This small molecule binds to this protein.
Small molecule (SMILES): CC(=O)N[C@@H]1[C@@H](O)[C@H](O)[C@@H](CO)O[C@H]1O

Sequence of chain 6.B:
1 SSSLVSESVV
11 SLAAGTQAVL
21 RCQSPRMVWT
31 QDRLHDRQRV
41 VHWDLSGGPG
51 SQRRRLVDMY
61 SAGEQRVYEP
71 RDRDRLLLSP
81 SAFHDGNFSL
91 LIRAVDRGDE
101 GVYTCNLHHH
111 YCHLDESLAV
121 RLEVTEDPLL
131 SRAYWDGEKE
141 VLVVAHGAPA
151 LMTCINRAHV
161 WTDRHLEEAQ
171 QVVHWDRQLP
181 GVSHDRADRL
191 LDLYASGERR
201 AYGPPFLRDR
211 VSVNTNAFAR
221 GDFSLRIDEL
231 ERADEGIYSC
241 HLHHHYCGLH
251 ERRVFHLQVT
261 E

Binding-site contacts:
Ligand atom C7 contacts residue ASN87 of chain 6.B at 3.6 Å.
Ligand atom C3 contacts residue ASN87 of chain 6.B at 3.7 Å.
Ligand atom N2 contacts residue ASN87 of chain 6.B at 2.9 Å (h-bond).
Ligand atom O5 contacts residue SER79 of chain 6.B at 4.4 Å.
Ligand atom C5 contacts residue LEU151 of chain 6.B at 4.1 Å (hydrophobic).
Ligand atom C1 contacts residue SER89 of chain 6.B at 4.5 Å.
Ligand atom O6 contacts residue LEU151 of chain 6.B at 3.4 Å.
Ligand atom C4 contacts residue LEU151 of chain 6.B at 4.4 Å (hydrophobic).
Ligand atom O4 contacts residue LEU151 of chain 6.B at 3.7 Å.
Ligand atom C5 contacts residue ASN87 of chain 6.B at 3.7 Å.
Ligand atom O7 contacts residue ASP85 of chain 6.B at 4.3 Å.
Ligand atom C5 contacts residue SER89 of chain 6.B at 4.3 Å.
Ligand atom C4 contacts residue ASN87 of chain 6.B at 4.2 Å.
Ligand atom C2 contacts residue ASN87 of chain 6.B at 2.4 Å.
Ligand atom O5 contacts residue SER89 of chain 6.B at 4.1 Å.
Ligand atom C1 contacts residue ASN87 of chain 6.B at 1.4 Å.
Ligand atom O5 contacts residue ASN87 of chain 6.B at 2.3 Å (h-bond).
Ligand atom C6 contacts residue LEU151 of chain 6.B at 3.8 Å (hydrophobic).
Ligand atom O7 contacts residue ASN87 of chain 6.B at 3.9 Å.